Binding-site contacts:
Ligand atom CH3 contacts residue CYS172 of chain 1.D at 1.9 Å (hydrophobic).
Ligand atom O2 contacts residue PRO169 of chain 1.D at 4.0 Å.
Ligand atom O1 contacts residue GLY170 of chain 1.D at 3.0 Å.
Ligand atom C2 contacts residue GLY170 of chain 1.D at 3.4 Å.
Ligand atom O2 contacts residue GLY170 of chain 1.D at 2.8 Å (h-bond).
Ligand atom N2 contacts residue CYS172 of chain 1.D at 3.6 Å.
Ligand atom O1 contacts residue MET171 of chain 1.D at 3.2 Å (h-bond).
Ligand atom N contacts residue VAL28 of chain 1.D at 2.8 Å (h-bond).
Ligand atom CG1 contacts residue HIS145 of chain 1.D at 3.9 Å.
Ligand atom CD2 contacts residue VAL28 of chain 1.D at 4.1 Å (hydrophobic).
Ligand atom CA contacts residue VAL28 of chain 1.D at 3.9 Å (hydrophobic).
Ligand atom CZ contacts residue THR122 of chain 1.D at 3.9 Å.
Ligand atom C1 contacts residue GLY170 of chain 1.D at 4.0 Å.
Ligand atom CE1 contacts residue THR122 of chain 1.D at 3.5 Å.
Ligand atom CD1 contacts residue ASN124 of chain 1.D at 4.0 Å.
Ligand atom C2 contacts residue VAL28 of chain 1.D at 3.5 Å (hydrophobic).
Ligand atom N contacts residue GLY170 of chain 1.D at 3.5 Å.
Ligand atom O1 contacts residue CYS172 of chain 1.D at 3.0 Å (h-bond).
Ligand atom CE1 contacts residue ASN124 of chain 1.D at 3.5 Å.
Ligand atom CD2 contacts residue TRP27 of chain 1.D at 3.7 Å (hydrophobic).
Ligand atom CE1 contacts residue GLY170 of chain 1.D at 2.9 Å.
Ligand atom CB contacts residue VAL28 of chain 1.D at 3.9 Å (hydrophobic).
Ligand atom CA contacts residue GLY170 of chain 1.D at 3.3 Å.
Ligand atom C1 contacts residue CYS172 of chain 1.D at 2.9 Å (hydrophobic).
Ligand atom CE1 contacts residue MET29 of chain 1.D at 4.0 Å (hydrophobic).
Ligand atom CG contacts residue VAL28 of chain 1.D at 3.7 Å (hydrophobic).
Ligand atom CG1 contacts residue VAL28 of chain 1.D at 4.0 Å (hydrophobic).
Ligand atom CE2 contacts residue TRP27 of chain 1.D at 3.9 Å (hydrophobic).
Ligand atom CZ contacts residue ASN124 of chain 1.D at 3.7 Å.
Ligand atom CZ contacts residue GLN15 of chain 1.D at 4.1 Å.
Ligand atom CE2 contacts residue MET29 of chain 1.D at 4.0 Å (hydrophobic).
Ligand atom CG1 contacts residue MET29 of chain 1.D at 3.9 Å (hydrophobic).
Ligand atom CE2 contacts residue GLN15 of chain 1.D at 3.6 Å.
Ligand atom CD1 contacts residue GLY170 of chain 1.D at 3.1 Å.
Ligand atom CA2 contacts residue VAL28 of chain 1.D at 3.3 Å (hydrophobic).
Ligand atom CZ contacts residue MET29 of chain 1.D at 3.6 Å (hydrophobic).
Ligand atom CD1 contacts residue VAL28 of chain 1.D at 3.9 Å (hydrophobic).
Ligand atom CB2 contacts residue VAL28 of chain 1.D at 3.7 Å (hydrophobic).
Ligand atom CD2 contacts residue ASN124 of chain 1.D at 3.3 Å.
Ligand atom CE2 contacts residue ASN124 of chain 1.D at 3.5 Å.

Sequence of chain 1.D:
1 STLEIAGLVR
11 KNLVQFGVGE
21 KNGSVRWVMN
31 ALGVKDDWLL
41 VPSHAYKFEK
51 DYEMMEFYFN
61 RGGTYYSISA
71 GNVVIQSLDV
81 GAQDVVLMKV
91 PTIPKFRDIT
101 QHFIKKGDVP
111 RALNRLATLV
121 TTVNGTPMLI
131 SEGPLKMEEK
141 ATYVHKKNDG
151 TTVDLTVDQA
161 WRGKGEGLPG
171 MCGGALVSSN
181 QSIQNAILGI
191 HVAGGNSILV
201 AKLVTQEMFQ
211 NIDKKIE

The protein below binds the small molecule below.
Small molecule (SMILES): CC(C)[C@H](NC(=O)CI)C(=O)N[C@@H](Cc1ccccc1)C(N)=O